Binding-site contacts:
Ligand atom C4 contacts residue ASN331 of chain 1.A at 4.3 Å.
Ligand atom C2 contacts residue GLN580 of chain 1.A at 4.0 Å.
Ligand atom C3 contacts residue ASN331 of chain 1.A at 3.8 Å.
Ligand atom N2 contacts residue ASN331 of chain 1.A at 2.9 Å (h-bond).
Ligand atom N2 contacts residue GLN580 of chain 1.A at 3.5 Å (h-bond).
Ligand atom C8 contacts residue GLN580 of chain 1.A at 4.2 Å.
Ligand atom O5 contacts residue ASN331 of chain 1.A at 2.5 Å (h-bond).
Ligand atom C7 contacts residue GLN580 of chain 1.A at 4.0 Å.
Ligand atom C2 contacts residue ASN331 of chain 1.A at 2.6 Å.
Ligand atom C3 contacts residue GLN580 of chain 1.A at 3.5 Å.
Ligand atom O3 contacts residue GLN580 of chain 1.A at 3.9 Å.
Ligand atom C1 contacts residue ASN331 of chain 1.A at 1.5 Å.
Ligand atom C7 contacts residue ASN331 of chain 1.A at 4.1 Å.
Ligand atom C5 contacts residue ASN331 of chain 1.A at 3.7 Å.
Ligand atom C8 contacts residue LEU582 of chain 1.A at 4.0 Å (hydrophobic).

The small molecule below binds the protein below.
Small molecule (SMILES): CC(=O)N[C@H]1[C@H](O[C@H]2[C@H](O)[C@@H](NC(C)=O)CO[C@@H]2CO)O[C@H](CO)[C@@H](O)[C@@H]1O

Sequence of chain 1.A:
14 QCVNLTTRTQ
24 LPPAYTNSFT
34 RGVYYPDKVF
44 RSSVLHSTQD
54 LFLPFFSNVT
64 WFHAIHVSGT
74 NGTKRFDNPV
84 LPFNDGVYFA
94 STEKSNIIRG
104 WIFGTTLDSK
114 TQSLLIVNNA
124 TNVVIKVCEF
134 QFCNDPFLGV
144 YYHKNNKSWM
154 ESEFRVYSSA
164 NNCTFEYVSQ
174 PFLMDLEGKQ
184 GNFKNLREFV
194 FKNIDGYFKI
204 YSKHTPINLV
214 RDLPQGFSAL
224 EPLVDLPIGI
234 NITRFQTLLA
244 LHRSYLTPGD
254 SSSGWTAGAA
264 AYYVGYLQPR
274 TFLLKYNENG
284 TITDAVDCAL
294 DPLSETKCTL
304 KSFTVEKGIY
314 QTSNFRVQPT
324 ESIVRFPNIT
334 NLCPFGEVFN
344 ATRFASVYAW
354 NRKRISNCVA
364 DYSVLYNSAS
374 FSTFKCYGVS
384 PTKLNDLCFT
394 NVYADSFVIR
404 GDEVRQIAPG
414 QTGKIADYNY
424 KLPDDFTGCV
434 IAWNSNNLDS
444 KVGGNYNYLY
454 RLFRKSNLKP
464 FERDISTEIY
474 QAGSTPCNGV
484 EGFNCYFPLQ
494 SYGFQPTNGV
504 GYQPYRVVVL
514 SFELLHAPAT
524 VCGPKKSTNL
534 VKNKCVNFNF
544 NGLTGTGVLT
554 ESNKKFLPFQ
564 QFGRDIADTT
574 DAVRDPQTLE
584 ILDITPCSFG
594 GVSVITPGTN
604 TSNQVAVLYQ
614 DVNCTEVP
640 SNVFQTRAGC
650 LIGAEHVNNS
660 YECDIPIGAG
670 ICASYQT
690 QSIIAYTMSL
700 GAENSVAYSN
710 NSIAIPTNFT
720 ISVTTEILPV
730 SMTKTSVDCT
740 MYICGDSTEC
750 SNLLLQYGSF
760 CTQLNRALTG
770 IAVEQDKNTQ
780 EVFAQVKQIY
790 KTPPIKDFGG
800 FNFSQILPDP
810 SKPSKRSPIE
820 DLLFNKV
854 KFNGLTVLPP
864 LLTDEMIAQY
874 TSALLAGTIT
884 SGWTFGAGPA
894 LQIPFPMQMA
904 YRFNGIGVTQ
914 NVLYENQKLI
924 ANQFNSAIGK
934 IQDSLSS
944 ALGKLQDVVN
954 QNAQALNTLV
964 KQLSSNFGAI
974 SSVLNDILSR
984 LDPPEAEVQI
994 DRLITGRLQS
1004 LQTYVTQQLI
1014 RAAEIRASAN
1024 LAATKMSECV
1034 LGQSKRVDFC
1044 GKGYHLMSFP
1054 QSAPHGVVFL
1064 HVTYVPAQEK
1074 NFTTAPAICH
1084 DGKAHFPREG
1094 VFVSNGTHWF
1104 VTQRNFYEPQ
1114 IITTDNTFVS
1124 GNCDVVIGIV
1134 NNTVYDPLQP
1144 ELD